Binding-site contacts:
Ligand atom C19 contacts residue TRP495 of chain 1.C at 3.8 Å (hydrophobic).
Ligand atom C10 contacts residue LEU475 of chain 1.D at 3.5 Å (hydrophobic).
Ligand atom CL4 contacts residue CYS330 of chain 1.D at 4.0 Å.
Ligand atom CL2 contacts residue VAL499 of chain 1.C at 3.7 Å.
Ligand atom C6 contacts residue LEU475 of chain 1.D at 3.1 Å (hydrophobic).
Ligand atom C21 contacts residue TRP495 of chain 1.C at 3.8 Å (hydrophobic).
Ligand atom C20 contacts residue PHE472 of chain 1.D at 4.1 Å (hydrophobic).
Ligand atom C7 contacts residue LEU475 of chain 1.D at 3.7 Å (hydrophobic).
Ligand atom C13 contacts residue LEU475 of chain 1.D at 3.8 Å (hydrophobic).
Ligand atom O20 contacts residue PHE472 of chain 1.D at 4.1 Å.
Ligand atom C13 contacts residue VAL465 of chain 1.D at 3.4 Å (hydrophobic).
Ligand atom C1 contacts residue LEU475 of chain 1.D at 3.8 Å (hydrophobic).
Ligand atom C10 contacts residue TRP495 of chain 1.C at 3.9 Å (hydrophobic).
Ligand atom C13 contacts residue PHE468 of chain 1.D at 3.9 Å (hydrophobic).
Ligand atom C15 contacts residue SER334 of chain 1.D at 3.4 Å.
Ligand atom C11 contacts residue LEU496 of chain 1.C at 3.7 Å (hydrophobic).
Ligand atom C10 contacts residue CPL1 of chain 1.T at 3.8 Å.
Ligand atom C2 contacts residue PHE468 of chain 1.D at 3.8 Å (hydrophobic).
Ligand atom CL2 contacts residue LEU496 of chain 1.C at 2.6 Å.
Ligand atom C2 contacts residue VAL465 of chain 1.D at 4.1 Å (hydrophobic).
Ligand atom CL4 contacts residue ALA333 of chain 1.D at 4.0 Å.
Ligand atom C9 contacts residue LEU475 of chain 1.D at 3.4 Å (hydrophobic).
Ligand atom C2 contacts residue ALA469 of chain 1.D at 3.8 Å (hydrophobic).
Ligand atom C7 contacts residue TRP495 of chain 1.C at 3.6 Å (hydrophobic).
Ligand atom N19 contacts residue PHE472 of chain 1.D at 3.8 Å.
Ligand atom C2 contacts residue LEU475 of chain 1.D at 3.9 Å (hydrophobic).
Ligand atom CL8 contacts residue ILE337 of chain 1.D at 4.0 Å.
Ligand atom C8 contacts residue PHE472 of chain 1.D at 3.6 Å (hydrophobic).
Ligand atom C13 contacts residue ALA469 of chain 1.D at 3.5 Å (hydrophobic).
Ligand atom C11 contacts residue LEU475 of chain 1.D at 3.5 Å (hydrophobic).
Ligand atom C9 contacts residue TRP495 of chain 1.C at 4.0 Å (hydrophobic).
Ligand atom CL4 contacts residue PHE472 of chain 1.D at 3.6 Å.
Ligand atom C17 contacts residue ILE337 of chain 1.D at 4.0 Å (hydrophobic).
Ligand atom CL4 contacts residue SER334 of chain 1.D at 4.0 Å.
Ligand atom C6 contacts residue TRP495 of chain 1.C at 4.1 Å (hydrophobic).
Ligand atom C16 contacts residue ILE337 of chain 1.D at 3.8 Å (hydrophobic).
Ligand atom C3 contacts residue PHE472 of chain 1.D at 3.8 Å (hydrophobic).
Ligand atom CL2 contacts residue MET466 of chain 1.D at 3.7 Å.
Ligand atom N1 contacts residue TRP495 of chain 1.C at 4.1 Å.
Ligand atom C9 contacts residue CPL1 of chain 1.T at 3.8 Å.

Sequence of chain 1.D:
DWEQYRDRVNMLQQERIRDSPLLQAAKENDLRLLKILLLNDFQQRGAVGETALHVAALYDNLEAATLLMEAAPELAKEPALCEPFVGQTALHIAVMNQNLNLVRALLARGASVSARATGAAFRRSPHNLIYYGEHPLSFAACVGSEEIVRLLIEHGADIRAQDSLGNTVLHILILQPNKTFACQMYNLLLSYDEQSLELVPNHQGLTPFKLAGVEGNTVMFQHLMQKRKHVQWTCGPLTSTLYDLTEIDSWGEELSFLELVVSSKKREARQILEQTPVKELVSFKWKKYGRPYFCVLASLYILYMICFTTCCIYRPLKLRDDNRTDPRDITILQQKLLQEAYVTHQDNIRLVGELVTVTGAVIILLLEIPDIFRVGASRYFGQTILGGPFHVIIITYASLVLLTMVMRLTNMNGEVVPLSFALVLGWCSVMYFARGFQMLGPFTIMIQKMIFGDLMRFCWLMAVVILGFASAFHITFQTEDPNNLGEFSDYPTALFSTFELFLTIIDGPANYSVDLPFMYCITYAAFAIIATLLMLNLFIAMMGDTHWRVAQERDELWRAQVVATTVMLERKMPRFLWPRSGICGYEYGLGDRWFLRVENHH

A protein and the small-molecule ligand that binds it are described below.
Small molecule (SMILES): Clc1ccc(COC(Cn2ccnc2)c2ccc(Cl)cc2Cl)cc1

Sequence of chain 1.C:
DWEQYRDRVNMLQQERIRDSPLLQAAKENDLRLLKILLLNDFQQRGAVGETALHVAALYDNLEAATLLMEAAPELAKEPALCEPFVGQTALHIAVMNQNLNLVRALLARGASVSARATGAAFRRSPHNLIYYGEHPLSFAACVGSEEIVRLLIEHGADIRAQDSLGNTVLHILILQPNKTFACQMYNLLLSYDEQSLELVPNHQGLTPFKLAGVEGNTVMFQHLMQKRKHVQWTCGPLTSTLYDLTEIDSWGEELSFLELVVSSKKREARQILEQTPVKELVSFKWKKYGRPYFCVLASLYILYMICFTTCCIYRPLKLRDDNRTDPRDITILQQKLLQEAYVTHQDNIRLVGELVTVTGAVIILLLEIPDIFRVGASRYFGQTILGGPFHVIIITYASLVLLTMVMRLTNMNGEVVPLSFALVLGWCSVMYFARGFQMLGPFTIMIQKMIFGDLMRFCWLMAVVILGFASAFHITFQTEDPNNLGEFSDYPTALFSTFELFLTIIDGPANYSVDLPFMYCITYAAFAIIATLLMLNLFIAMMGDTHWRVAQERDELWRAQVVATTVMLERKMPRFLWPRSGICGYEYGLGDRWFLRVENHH